A protein and the small-molecule ligand that binds it are described below.
Small molecule (SMILES): CN[C@@H]1CCc2c(ccc(O)c2O)[C@H]1O

Binding-site contacts:
Ligand atom CAG contacts residue PHE320 of chain 1.D at 4.2 Å (hydrophobic).
Ligand atom CAI contacts residue ASP144 of chain 1.D at 3.1 Å.
Ligand atom CAE contacts residue VAL145 of chain 1.D at 4.3 Å (hydrophobic).
Ligand atom OAL contacts residue PHE321 of chain 1.D at 4.0 Å.
Ligand atom NAN contacts residue ASP144 of chain 1.D at 2.9 Å (salt-bridge).
Ligand atom NAN contacts residue ASN343 of chain 1.D at 2.9 Å (h-bond).
Ligand atom CAD contacts residue SER234 of chain 1.D at 3.5 Å.
Ligand atom CAO contacts residue ASP144 of chain 1.D at 3.3 Å.
Ligand atom OAK contacts residue ASN324 of chain 1.D at 3.9 Å.
Ligand atom CAC contacts residue SER234 of chain 1.D at 3.5 Å.
Ligand atom OAM contacts residue ASN343 of chain 1.D at 3.2 Å (h-bond).
Ligand atom CAA contacts residue PHE320 of chain 1.D at 4.2 Å (hydrophobic).
Ligand atom CAO contacts residue ASN343 of chain 1.D at 4.1 Å.
Ligand atom CAA contacts residue VAL148 of chain 1.D at 3.8 Å (hydrophobic).
Ligand atom OAL contacts residue SER234 of chain 1.D at 2.6 Å (h-bond).
Ligand atom OAL contacts residue SER238 of chain 1.D at 2.9 Å (h-bond).
Ligand atom CAJ contacts residue ASP144 of chain 1.D at 3.4 Å.
Ligand atom CAI contacts residue ASN343 of chain 1.D at 3.7 Å.
Ligand atom CAG contacts residue PHE224 of chain 1.D at 3.5 Å (hydrophobic).
Ligand atom CAO contacts residue PHE224 of chain 1.D at 4.0 Å (hydrophobic).
Ligand atom CAD contacts residue ASN324 of chain 1.D at 4.4 Å.
Ligand atom CAC contacts residue VAL145 of chain 1.D at 4.1 Å (hydrophobic).
Ligand atom OAK contacts residue SER234 of chain 1.D at 2.9 Å (h-bond).
Ligand atom OAM contacts residue TYR347 of chain 1.D at 3.4 Å (h-bond).
Ligand atom CAB contacts residue PHE321 of chain 1.D at 4.1 Å (hydrophobic).
Ligand atom CAB contacts residue VAL148 of chain 1.D at 3.5 Å (hydrophobic).
Ligand atom CAC contacts residue PHE321 of chain 1.D at 4.2 Å (hydrophobic).
Ligand atom OAM contacts residue VAL148 of chain 1.D at 4.2 Å.
Ligand atom CAF contacts residue PHE320 of chain 1.D at 3.8 Å (hydrophobic).
Ligand atom CAF contacts residue ASP144 of chain 1.D at 4.3 Å.
Ligand atom CAJ contacts residue ASN343 of chain 1.D at 3.4 Å.
Ligand atom CAG contacts residue TYR339 of chain 1.D at 3.6 Å (hydrophobic).
Ligand atom OAL contacts residue VAL145 of chain 1.D at 4.1 Å.
Ligand atom CAJ contacts residue PHE320 of chain 1.D at 3.7 Å (hydrophobic).
Ligand atom CAE contacts residue PHE320 of chain 1.D at 4.1 Å (hydrophobic).
Ligand atom NAN contacts residue TYR347 of chain 1.D at 4.0 Å.
Ligand atom CAH contacts residue PHE224 of chain 1.D at 3.5 Å (hydrophobic).
Ligand atom OAM contacts residue ASP144 of chain 1.D at 2.5 Å (salt-bridge).
Ligand atom CAC contacts residue SER238 of chain 1.D at 4.0 Å.
Ligand atom CAH contacts residue TYR339 of chain 1.D at 3.6 Å (hydrophobic).

Sequence of chain 1.D:
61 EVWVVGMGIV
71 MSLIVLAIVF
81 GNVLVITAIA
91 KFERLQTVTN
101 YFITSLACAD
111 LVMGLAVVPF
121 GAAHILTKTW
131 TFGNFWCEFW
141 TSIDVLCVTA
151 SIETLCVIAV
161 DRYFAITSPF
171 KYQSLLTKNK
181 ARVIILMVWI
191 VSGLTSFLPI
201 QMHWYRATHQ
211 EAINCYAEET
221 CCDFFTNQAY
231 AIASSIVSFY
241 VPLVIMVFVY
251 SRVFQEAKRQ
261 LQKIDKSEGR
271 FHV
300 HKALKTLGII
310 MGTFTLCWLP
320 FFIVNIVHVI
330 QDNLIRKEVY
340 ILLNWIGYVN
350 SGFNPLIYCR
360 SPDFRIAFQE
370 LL